Sequence of chain 1.A:
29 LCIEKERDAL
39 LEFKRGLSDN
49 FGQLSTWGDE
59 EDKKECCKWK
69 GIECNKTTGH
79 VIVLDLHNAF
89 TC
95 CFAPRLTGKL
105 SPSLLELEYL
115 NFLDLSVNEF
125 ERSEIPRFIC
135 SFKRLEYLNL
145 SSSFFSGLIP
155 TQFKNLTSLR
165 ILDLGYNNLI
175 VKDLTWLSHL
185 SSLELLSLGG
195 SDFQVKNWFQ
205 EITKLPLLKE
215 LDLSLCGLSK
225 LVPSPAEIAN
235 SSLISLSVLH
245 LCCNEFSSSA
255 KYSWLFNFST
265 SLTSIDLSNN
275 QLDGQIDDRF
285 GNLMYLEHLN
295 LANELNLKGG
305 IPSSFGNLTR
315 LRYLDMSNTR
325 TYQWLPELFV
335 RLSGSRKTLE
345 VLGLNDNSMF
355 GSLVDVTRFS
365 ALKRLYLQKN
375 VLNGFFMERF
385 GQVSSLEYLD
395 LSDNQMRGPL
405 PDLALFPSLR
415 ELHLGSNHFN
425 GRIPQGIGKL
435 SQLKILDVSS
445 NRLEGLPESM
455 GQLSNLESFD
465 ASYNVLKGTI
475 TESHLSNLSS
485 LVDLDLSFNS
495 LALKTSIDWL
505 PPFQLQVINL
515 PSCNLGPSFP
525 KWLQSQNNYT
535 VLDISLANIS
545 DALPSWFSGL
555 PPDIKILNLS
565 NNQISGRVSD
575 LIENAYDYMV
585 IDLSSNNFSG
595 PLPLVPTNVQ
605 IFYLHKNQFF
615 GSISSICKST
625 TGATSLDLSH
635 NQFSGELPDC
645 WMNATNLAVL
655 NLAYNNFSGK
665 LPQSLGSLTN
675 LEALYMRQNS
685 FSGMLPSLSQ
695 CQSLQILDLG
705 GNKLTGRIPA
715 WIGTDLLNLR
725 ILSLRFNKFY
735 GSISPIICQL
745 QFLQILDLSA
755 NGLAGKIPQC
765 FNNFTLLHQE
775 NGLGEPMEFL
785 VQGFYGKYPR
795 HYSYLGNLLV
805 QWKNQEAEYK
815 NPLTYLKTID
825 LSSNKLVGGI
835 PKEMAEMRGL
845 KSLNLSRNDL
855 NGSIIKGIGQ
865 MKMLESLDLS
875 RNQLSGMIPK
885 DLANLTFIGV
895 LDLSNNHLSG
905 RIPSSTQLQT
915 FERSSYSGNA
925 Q

This small molecule binds to this protein.
Small molecule (SMILES): CC(=O)N[C@@H]1[C@@H](O)[C@H](O)[C@@H](CO)O[C@H]1O

Binding-site contacts:
Ligand atom O7 contacts residue ASN234 of chain 1.A at 4.4 Å.
Ligand atom C8 contacts residue GLN204 of chain 1.A at 4.0 Å.
Ligand atom C2 contacts residue ASN234 of chain 1.A at 2.5 Å.
Ligand atom N2 contacts residue ASN234 of chain 1.A at 2.9 Å (h-bond).
Ligand atom C4 contacts residue ASN234 of chain 1.A at 4.2 Å.
Ligand atom C5 contacts residue ASN234 of chain 1.A at 3.7 Å.
Ligand atom C7 contacts residue GLN204 of chain 1.A at 3.7 Å.
Ligand atom C3 contacts residue ASN234 of chain 1.A at 3.8 Å.
Ligand atom C1 contacts residue ASN234 of chain 1.A at 1.4 Å.
Ligand atom O7 contacts residue GLN204 of chain 1.A at 3.1 Å (h-bond).
Ligand atom C7 contacts residue ASN234 of chain 1.A at 3.9 Å.
Ligand atom O5 contacts residue ASN234 of chain 1.A at 2.4 Å (h-bond).